Sequence of chain 1.A:
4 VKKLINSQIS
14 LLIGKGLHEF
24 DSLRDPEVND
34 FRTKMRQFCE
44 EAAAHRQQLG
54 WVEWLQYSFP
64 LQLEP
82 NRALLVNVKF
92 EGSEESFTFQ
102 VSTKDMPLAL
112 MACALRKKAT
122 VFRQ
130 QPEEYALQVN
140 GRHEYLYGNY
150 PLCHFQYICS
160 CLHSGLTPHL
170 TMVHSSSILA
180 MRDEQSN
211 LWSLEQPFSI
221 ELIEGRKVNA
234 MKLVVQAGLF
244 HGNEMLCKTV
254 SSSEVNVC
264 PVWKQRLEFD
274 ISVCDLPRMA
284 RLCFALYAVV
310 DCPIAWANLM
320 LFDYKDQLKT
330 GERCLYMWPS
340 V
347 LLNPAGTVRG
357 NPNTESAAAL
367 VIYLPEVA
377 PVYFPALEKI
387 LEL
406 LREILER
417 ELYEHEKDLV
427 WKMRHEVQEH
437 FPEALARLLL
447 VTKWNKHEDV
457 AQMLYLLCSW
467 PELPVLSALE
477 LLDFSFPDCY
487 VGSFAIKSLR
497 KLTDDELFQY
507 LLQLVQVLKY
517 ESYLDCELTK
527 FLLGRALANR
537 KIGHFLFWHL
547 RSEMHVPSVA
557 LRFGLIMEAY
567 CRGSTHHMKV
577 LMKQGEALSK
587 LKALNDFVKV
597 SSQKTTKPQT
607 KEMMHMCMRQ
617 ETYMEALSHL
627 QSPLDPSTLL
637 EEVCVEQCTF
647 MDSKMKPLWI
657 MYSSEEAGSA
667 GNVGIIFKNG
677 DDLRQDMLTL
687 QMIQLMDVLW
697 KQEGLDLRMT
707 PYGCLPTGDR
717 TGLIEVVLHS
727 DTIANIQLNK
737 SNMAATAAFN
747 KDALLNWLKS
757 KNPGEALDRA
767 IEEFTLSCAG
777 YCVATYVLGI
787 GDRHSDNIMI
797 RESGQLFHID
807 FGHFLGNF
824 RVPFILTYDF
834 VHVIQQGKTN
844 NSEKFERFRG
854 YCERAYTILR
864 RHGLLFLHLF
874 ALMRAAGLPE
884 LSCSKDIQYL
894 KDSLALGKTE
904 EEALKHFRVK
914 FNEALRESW

The protein below binds the small molecule below.
Small molecule (SMILES): CN(C)S(=O)(=O)n1cc(-c2nc(-c3nc(C4(c5ccccc5)CC4)n(C)n3)cnc2N)cn1

Binding-site contacts:
Ligand atom N24 contacts residue ILE720 of chain 1.A at 3.6 Å.
Ligand atom N24 contacts residue GLU721 of chain 1.A at 2.9 Å (salt-bridge).
Ligand atom N9 contacts residue VAL722 of chain 1.A at 3.8 Å.
Ligand atom C5 contacts residue MET795 of chain 1.A at 3.4 Å (hydrophobic).
Ligand atom C27 contacts residue ASN731 of chain 1.A at 3.9 Å.
Ligand atom C10 contacts residue ILE672 of chain 1.A at 3.8 Å (hydrophobic).
Ligand atom N15 contacts residue ILE805 of chain 1.A at 3.8 Å.
Ligand atom C8 contacts residue MET795 of chain 1.A at 3.9 Å (hydrophobic).
Ligand atom C8 contacts residue SER726 of chain 1.A at 3.9 Å.
Ligand atom C8 contacts residue VAL723 of chain 1.A at 3.4 Å (hydrophobic).
Ligand atom C31 contacts residue THR645 of chain 1.A at 3.7 Å.
Ligand atom C33 contacts residue TRP655 of chain 1.A at 3.6 Å (hydrophobic).
Ligand atom C22 contacts residue ILE805 of chain 1.A at 3.6 Å (hydrophobic).
Ligand atom C7 contacts residue MET795 of chain 1.A at 3.5 Å (hydrophobic).
Ligand atom C26 contacts residue ASP727 of chain 1.A at 3.2 Å.
Ligand atom N6 contacts residue MET795 of chain 1.A at 3.7 Å.
Ligand atom N6 contacts residue TRP655 of chain 1.A at 3.4 Å.
Ligand atom C32 contacts residue TRP655 of chain 1.A at 3.5 Å (hydrophobic).
Ligand atom N2 contacts residue SER726 of chain 1.A at 3.6 Å (h-bond).
Ligand atom N2 contacts residue TRP655 of chain 1.A at 3.9 Å.
Ligand atom N4 contacts residue MET795 of chain 1.A at 3.9 Å.
Ligand atom N4 contacts residue TRP655 of chain 1.A at 3.9 Å.
Ligand atom C14 contacts residue ILE720 of chain 1.A at 3.7 Å (hydrophobic).
Ligand atom C23 contacts residue MET647 of chain 1.A at 3.6 Å (hydrophobic).
Ligand atom C5 contacts residue TRP655 of chain 1.A at 3.6 Å (hydrophobic).
Ligand atom N6 contacts residue SER726 of chain 1.A at 3.4 Å (h-bond).
Ligand atom C11 contacts residue ILE672 of chain 1.A at 3.7 Å (hydrophobic).
Ligand atom C10 contacts residue VAL723 of chain 1.A at 3.9 Å (hydrophobic).
Ligand atom C10 contacts residue GLU721 of chain 1.A at 3.8 Å.
Ligand atom N12 contacts residue MET795 of chain 1.A at 3.7 Å.
Ligand atom C1 contacts residue SER726 of chain 1.A at 3.4 Å.
Ligand atom C23 contacts residue SER649 of chain 1.A at 3.6 Å.
Ligand atom N24 contacts residue TYR708 of chain 1.A at 3.7 Å.
Ligand atom C7 contacts residue TRP655 of chain 1.A at 3.9 Å (hydrophobic).
Ligand atom O20 contacts residue LYS674 of chain 1.A at 3.1 Å (salt-bridge).
Ligand atom C26 contacts residue ASN731 of chain 1.A at 3.5 Å.
Ligand atom N9 contacts residue VAL723 of chain 1.A at 2.9 Å (h-bond).
Ligand atom O19 contacts residue LYS674 of chain 1.A at 3.9 Å.
Ligand atom C14 contacts residue ILE805 of chain 1.A at 3.5 Å (hydrophobic).
Ligand atom N9 contacts residue GLU721 of chain 1.A at 3.9 Å.